This small molecule binds to this protein.
Small molecule (SMILES): Nc1ncnc2c1ncn2[C@H]1C[C@H](O)[C@@H](COP(=O)(O)O)O1

Binding-site contacts:
Ligand atom O5' contacts residue DC1 of chain 1.YC at 2.5 Å (h-bond).
Ligand atom N9 contacts residue HIS414 of chain 1.V at 4.1 Å.
Ligand atom C6 contacts residue PRO415 of chain 1.V at 3.7 Å (hydrophobic).
Ligand atom C8 contacts residue SER416 of chain 1.V at 4.1 Å.
Ligand atom C6 contacts residue SER416 of chain 1.V at 4.0 Å.
Ligand atom N7 contacts residue ASN393 of chain 1.V at 4.0 Å.
Ligand atom N7 contacts residue PRO204 of chain 1.V at 4.1 Å.
Ligand atom C4 contacts residue PRO204 of chain 1.V at 4.0 Å (hydrophobic).
Ligand atom N7 contacts residue SER416 of chain 1.V at 3.3 Å.
Ligand atom OP2 contacts residue DC1 of chain 1.YC at 2.5 Å (h-bond).
Ligand atom C5' contacts residue DC1 of chain 1.YC at 3.1 Å.
Ligand atom N6 contacts residue GLY423 of chain 1.V at 3.5 Å (h-bond).
Ligand atom N6 contacts residue GLY421 of chain 1.V at 4.0 Å.
Ligand atom N6 contacts residue PHE422 of chain 1.V at 4.0 Å.
Ligand atom C2' contacts residue HIS414 of chain 1.V at 3.2 Å.
Ligand atom N1 contacts residue VAL203 of chain 1.V at 3.5 Å.
Ligand atom C6 contacts residue VAL203 of chain 1.V at 4.1 Å (hydrophobic).
Ligand atom N7 contacts residue HIS414 of chain 1.V at 3.6 Å.
Ligand atom C5 contacts residue SER416 of chain 1.V at 3.8 Å.
Ligand atom C2 contacts residue GLY423 of chain 1.V at 3.4 Å.
Ligand atom P contacts residue DC1 of chain 1.YC at 1.6 Å.
Ligand atom C6 contacts residue GLY423 of chain 1.V at 3.9 Å.
Ligand atom C2 contacts residue PRO415 of chain 1.V at 3.8 Å (hydrophobic).
Ligand atom C1' contacts residue PRO415 of chain 1.V at 3.7 Å (hydrophobic).
Ligand atom C2 contacts residue VAL203 of chain 1.V at 4.1 Å (hydrophobic).
Ligand atom N1 contacts residue GLY423 of chain 1.V at 3.0 Å (h-bond).
Ligand atom C5 contacts residue PRO415 of chain 1.V at 3.7 Å (hydrophobic).
Ligand atom N6 contacts residue SER416 of chain 1.V at 3.4 Å (h-bond).
Ligand atom C5 contacts residue PRO204 of chain 1.V at 3.8 Å (hydrophobic).
Ligand atom OP1 contacts residue DC1 of chain 1.YC at 2.5 Å (h-bond).
Ligand atom C8 contacts residue HIS414 of chain 1.V at 3.0 Å.
Ligand atom N1 contacts residue PRO415 of chain 1.V at 3.7 Å.
Ligand atom C4 contacts residue PRO415 of chain 1.V at 3.8 Å (hydrophobic).
Ligand atom C2 contacts residue PRO204 of chain 1.V at 4.1 Å (hydrophobic).
Ligand atom C4' contacts residue DC1 of chain 1.YC at 3.9 Å.
Ligand atom N3 contacts residue PRO415 of chain 1.V at 3.9 Å.
Ligand atom N9 contacts residue PRO415 of chain 1.V at 4.0 Å.
Ligand atom C6 contacts residue PRO204 of chain 1.V at 3.9 Å (hydrophobic).
Ligand atom C2' contacts residue PRO415 of chain 1.V at 3.8 Å (hydrophobic).
Ligand atom O4' contacts residue DC1 of chain 1.YC at 3.9 Å.

Sequence of chain 1.V:
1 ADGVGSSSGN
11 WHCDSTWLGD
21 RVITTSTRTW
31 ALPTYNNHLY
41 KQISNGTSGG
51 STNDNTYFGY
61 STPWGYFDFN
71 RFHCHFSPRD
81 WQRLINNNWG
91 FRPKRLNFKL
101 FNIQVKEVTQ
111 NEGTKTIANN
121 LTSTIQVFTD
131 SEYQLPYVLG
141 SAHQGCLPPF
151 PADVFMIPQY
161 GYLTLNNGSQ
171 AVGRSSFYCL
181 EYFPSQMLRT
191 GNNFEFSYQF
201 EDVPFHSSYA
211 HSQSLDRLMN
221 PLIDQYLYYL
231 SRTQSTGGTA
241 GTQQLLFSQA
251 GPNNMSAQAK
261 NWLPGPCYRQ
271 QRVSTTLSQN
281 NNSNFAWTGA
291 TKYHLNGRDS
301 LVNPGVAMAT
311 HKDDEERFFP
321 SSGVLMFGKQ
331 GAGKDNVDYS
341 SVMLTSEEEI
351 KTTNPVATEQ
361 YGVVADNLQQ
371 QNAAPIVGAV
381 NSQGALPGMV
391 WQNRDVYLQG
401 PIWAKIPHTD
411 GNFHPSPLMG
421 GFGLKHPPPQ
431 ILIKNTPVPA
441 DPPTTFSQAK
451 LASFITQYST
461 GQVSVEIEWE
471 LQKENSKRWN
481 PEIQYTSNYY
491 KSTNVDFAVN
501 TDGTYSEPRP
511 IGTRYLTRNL